Binding-site contacts:
Ligand atom C2' contacts residue DA1 of chain 1.VD at 3.1 Å.
Ligand atom C4' contacts residue DA1 of chain 1.VD at 3.9 Å.
Ligand atom C3' contacts residue DA1 of chain 1.VD at 2.6 Å.
Ligand atom O3' contacts residue PRO205 of chain 1.GA at 4.2 Å.
Ligand atom O5' contacts residue DA1 of chain 1.VD at 4.3 Å.
Ligand atom O3' contacts residue DA1 of chain 1.VD at 1.6 Å.
Ligand atom C5' contacts residue DA1 of chain 1.VD at 4.4 Å.
Ligand atom C5' contacts residue PRO205 of chain 1.GA at 4.5 Å (hydrophobic).

Sequence of chain 1.GA:
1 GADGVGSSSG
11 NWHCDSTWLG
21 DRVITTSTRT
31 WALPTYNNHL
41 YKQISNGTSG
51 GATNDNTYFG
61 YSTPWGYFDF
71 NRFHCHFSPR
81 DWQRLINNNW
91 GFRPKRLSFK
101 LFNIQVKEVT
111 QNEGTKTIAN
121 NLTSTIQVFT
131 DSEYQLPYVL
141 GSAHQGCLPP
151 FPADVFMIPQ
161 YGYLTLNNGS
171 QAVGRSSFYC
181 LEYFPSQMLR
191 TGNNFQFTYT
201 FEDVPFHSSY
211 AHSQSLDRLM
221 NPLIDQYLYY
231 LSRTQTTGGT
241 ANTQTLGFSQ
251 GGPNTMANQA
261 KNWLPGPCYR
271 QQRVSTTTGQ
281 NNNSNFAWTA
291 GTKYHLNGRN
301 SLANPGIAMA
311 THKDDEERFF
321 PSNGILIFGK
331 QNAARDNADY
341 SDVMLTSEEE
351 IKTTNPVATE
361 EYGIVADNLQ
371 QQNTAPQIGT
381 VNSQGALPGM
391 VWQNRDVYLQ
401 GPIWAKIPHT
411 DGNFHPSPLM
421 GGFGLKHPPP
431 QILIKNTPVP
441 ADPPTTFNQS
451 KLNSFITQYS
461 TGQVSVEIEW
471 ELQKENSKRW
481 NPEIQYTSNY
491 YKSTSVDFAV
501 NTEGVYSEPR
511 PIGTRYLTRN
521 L

This protein binds this small molecule.
Small molecule (SMILES): Nc1ccn([C@H]2C[C@H](O)[C@@H](COP(=O)(O)O)O2)c(=O)n1